Sequence of chain 3.A:
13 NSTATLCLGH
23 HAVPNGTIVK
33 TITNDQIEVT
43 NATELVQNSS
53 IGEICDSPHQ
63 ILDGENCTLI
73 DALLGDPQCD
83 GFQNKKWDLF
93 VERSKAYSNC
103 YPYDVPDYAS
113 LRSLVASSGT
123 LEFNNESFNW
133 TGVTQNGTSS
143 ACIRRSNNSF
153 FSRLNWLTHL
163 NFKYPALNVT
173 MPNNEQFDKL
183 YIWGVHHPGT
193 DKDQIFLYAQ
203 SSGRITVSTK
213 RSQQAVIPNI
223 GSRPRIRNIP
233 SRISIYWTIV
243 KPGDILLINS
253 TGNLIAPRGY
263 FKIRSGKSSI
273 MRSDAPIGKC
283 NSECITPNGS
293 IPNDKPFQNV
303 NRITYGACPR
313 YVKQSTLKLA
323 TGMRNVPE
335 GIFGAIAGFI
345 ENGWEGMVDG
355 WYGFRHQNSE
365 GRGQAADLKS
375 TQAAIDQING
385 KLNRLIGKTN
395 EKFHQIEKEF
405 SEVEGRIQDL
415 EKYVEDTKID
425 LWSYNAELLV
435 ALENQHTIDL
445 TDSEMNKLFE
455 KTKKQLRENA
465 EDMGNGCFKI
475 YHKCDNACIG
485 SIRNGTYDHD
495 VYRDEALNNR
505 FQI

Binding-site contacts:
Ligand atom N5 contacts residue LEU199 of chain 3.A at 4.2 Å.
Ligand atom C5 contacts residue THR140 of chain 3.A at 3.7 Å.
Ligand atom N5 contacts residue TRP158 of chain 3.A at 4.4 Å.
Ligand atom O7 contacts residue PHE198 of chain 3.A at 3.1 Å.
Ligand atom C11 contacts residue LEU199 of chain 3.A at 3.8 Å (hydrophobic).
Ligand atom C7 contacts residue PHE198 of chain 3.A at 4.2 Å (hydrophobic).
Ligand atom O10 contacts residue THR140 of chain 3.A at 3.8 Å.
Ligand atom N5 contacts residue THR140 of chain 3.A at 3.2 Å (h-bond).
Ligand atom C11 contacts residue THR160 of chain 3.A at 3.6 Å.
Ligand atom C8 contacts residue ASP195 of chain 3.A at 4.5 Å.
Ligand atom C11 contacts residue TRP158 of chain 3.A at 3.7 Å (hydrophobic).
Ligand atom C1 contacts residue SER142 of chain 3.A at 3.8 Å.
Ligand atom C4 contacts residue THR140 of chain 3.A at 3.0 Å.
Ligand atom C11 contacts residue THR140 of chain 3.A at 3.7 Å.
Ligand atom C6 contacts residue THR140 of chain 3.A at 4.5 Å.
Ligand atom O1A contacts residue SER141 of chain 3.A at 3.4 Å.
Ligand atom C10 contacts residue THR140 of chain 3.A at 3.3 Å.
Ligand atom O9 contacts residue LYS194 of chain 3.A at 4.3 Å.
Ligand atom O4 contacts residue THR140 of chain 3.A at 3.4 Å (h-bond).
Ligand atom O1A contacts residue SER142 of chain 3.A at 2.7 Å (h-bond).
Ligand atom O1A contacts residue ASN150 of chain 3.A at 4.5 Å.
Ligand atom O1B contacts residue SER142 of chain 3.A at 3.9 Å.
Ligand atom C3 contacts residue THR140 of chain 3.A at 4.2 Å.
Ligand atom O1A contacts residue THR140 of chain 3.A at 4.4 Å.
Ligand atom O8 contacts residue TYR103 of chain 3.A at 4.3 Å.
Ligand atom O8 contacts residue TRP158 of chain 3.A at 4.4 Å.
Ligand atom O10 contacts residue LEU199 of chain 3.A at 4.4 Å.
Ligand atom C10 contacts residue LEU199 of chain 3.A at 3.9 Å (hydrophobic).
Ligand atom O9 contacts residue ASP195 of chain 3.A at 2.3 Å (salt-bridge).
Ligand atom C11 contacts residue GLY139 of chain 3.A at 3.8 Å.
Ligand atom C1 contacts residue SER141 of chain 3.A at 4.2 Å.
Ligand atom C9 contacts residue ASP195 of chain 3.A at 3.1 Å.
Ligand atom O1B contacts residue SER141 of chain 3.A at 4.4 Å.

This small molecule binds to this protein.
Small molecule (SMILES): CC(=O)N[C@H]1[C@H]([C@H](O)[C@H](O)CO)O[C@@](O)(C(=O)O)C[C@@H]1O